The small molecule below binds the protein below.
Small molecule (SMILES): N[C@@H](CCc1ccc2[nH]c(=O)c(=O)[nH]c2c1)C(=O)O

Binding-site contacts:
Ligand atom O1 contacts residue ARG95 of chain 1.C at 2.8 Å (salt-bridge).
Ligand atom O3 contacts residue GLU14 of chain 1.C at 3.6 Å (salt-bridge).
Ligand atom C3 contacts residue TYR61 of chain 1.C at 3.4 Å (hydrophobic).
Ligand atom C5 contacts residue TYR61 of chain 1.C at 3.4 Å (hydrophobic).
Ligand atom O4 contacts residue LEU108 of chain 1.C at 3.8 Å.
Ligand atom C11 contacts residue GLU190 of chain 1.C at 3.9 Å.
Ligand atom O3 contacts residue THR192 of chain 1.C at 3.7 Å.
Ligand atom O4 contacts residue TYR216 of chain 1.C at 3.5 Å (h-bond).
Ligand atom O1 contacts residue LEU89 of chain 1.C at 3.9 Å.
Ligand atom C7 contacts residue TYR61 of chain 1.C at 3.5 Å (hydrophobic).
Ligand atom N1 contacts residue TYR61 of chain 1.C at 3.5 Å.
Ligand atom C3 contacts residue PRO88 of chain 1.C at 3.6 Å (hydrophobic).
Ligand atom O1 contacts residue TYR61 of chain 1.C at 3.6 Å.
Ligand atom O2 contacts residue TYR61 of chain 1.C at 3.7 Å.
Ligand atom C3 contacts residue TYR216 of chain 1.C at 3.2 Å (hydrophobic).
Ligand atom O4 contacts residue TYR16 of chain 1.C at 2.6 Å (h-bond).
Ligand atom N1 contacts residue PRO88 of chain 1.C at 2.8 Å (h-bond).
Ligand atom C12 contacts residue TYR16 of chain 1.C at 3.5 Å (hydrophobic).
Ligand atom C2 contacts residue GLU13 of chain 1.C at 3.9 Å.
Ligand atom C9 contacts residue TYR216 of chain 1.C at 3.7 Å (hydrophobic).
Ligand atom O1 contacts residue PRO88 of chain 1.C at 3.7 Å.
Ligand atom C10 contacts residue TYR216 of chain 1.C at 3.2 Å (hydrophobic).
Ligand atom C6 contacts residue PRO88 of chain 1.C at 3.6 Å (hydrophobic).
Ligand atom C6 contacts residue TYR61 of chain 1.C at 3.4 Å (hydrophobic).
Ligand atom N1 contacts residue THR90 of chain 1.C at 3.3 Å (h-bond).
Ligand atom C7 contacts residue THR90 of chain 1.C at 3.3 Å.
Ligand atom C9 contacts residue GLU13 of chain 1.C at 3.5 Å.
Ligand atom C8 contacts residue TYR61 of chain 1.C at 3.5 Å (hydrophobic).
Ligand atom O2 contacts residue ARG95 of chain 1.C at 3.0 Å (salt-bridge).
Ligand atom C2 contacts residue TYR61 of chain 1.C at 3.7 Å (hydrophobic).
Ligand atom C4 contacts residue TYR61 of chain 1.C at 3.9 Å (hydrophobic).
Ligand atom N3 contacts residue GLU13 of chain 1.C at 3.6 Å (salt-bridge).
Ligand atom C2 contacts residue TYR216 of chain 1.C at 3.7 Å (hydrophobic).
Ligand atom C7 contacts residue PRO88 of chain 1.C at 3.7 Å (hydrophobic).
Ligand atom C7 contacts residue ARG95 of chain 1.C at 3.9 Å.
Ligand atom O4 contacts residue THR192 of chain 1.C at 3.6 Å (h-bond).
Ligand atom N2 contacts residue TYR61 of chain 1.C at 3.5 Å.
Ligand atom C12 contacts residue THR192 of chain 1.C at 3.5 Å.
Ligand atom O3 contacts residue TYR16 of chain 1.C at 3.3 Å.
Ligand atom O1 contacts residue THR90 of chain 1.C at 2.9 Å (h-bond).

Sequence of chain 1.C:
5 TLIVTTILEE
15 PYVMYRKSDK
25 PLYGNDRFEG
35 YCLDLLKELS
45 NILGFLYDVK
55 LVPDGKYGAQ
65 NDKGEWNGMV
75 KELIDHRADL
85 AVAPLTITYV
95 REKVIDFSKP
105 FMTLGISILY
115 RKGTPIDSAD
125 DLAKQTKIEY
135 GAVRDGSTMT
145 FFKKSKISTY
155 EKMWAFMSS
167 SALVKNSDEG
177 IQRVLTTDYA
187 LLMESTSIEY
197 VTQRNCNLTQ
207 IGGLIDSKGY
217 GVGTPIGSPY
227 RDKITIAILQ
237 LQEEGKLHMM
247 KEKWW